Sequence of chain 1.A:
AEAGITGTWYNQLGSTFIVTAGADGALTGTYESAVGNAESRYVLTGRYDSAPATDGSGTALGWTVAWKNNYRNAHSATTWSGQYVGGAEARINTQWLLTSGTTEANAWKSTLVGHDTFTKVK

Sequence of chain 2.B:
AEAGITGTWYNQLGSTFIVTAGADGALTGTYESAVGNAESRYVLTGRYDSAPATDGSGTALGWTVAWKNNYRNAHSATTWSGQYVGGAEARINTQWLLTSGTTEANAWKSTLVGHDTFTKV

A protein and the small-molecule ligand that binds it are described below.
Small molecule (SMILES): N=C1N[C@H]2[C@H](CS[C@H]2CCCCC(=O)O)N1

Binding-site contacts:
Ligand atom N3 contacts residue SER33 of chain 1.A at 4.0 Å.
Ligand atom N2 contacts residue SER33 of chain 1.A at 3.0 Å (h-bond).
Ligand atom C10 contacts residue SER76 of chain 1.A at 3.8 Å.
Ligand atom O11 contacts residue ALA74 of chain 1.A at 3.9 Å.
Ligand atom C3 contacts residue ASP116 of chain 1.A at 4.0 Å.
Ligand atom C10 contacts residue TRP67 of chain 1.A at 3.5 Å (hydrophobic).
Ligand atom C11 contacts residue ASN37 of chain 1.A at 3.8 Å.
Ligand atom N3 contacts residue SER15 of chain 1.A at 2.9 Å (h-bond).
Ligand atom C2 contacts residue TRP108 of chain 2.B at 3.9 Å (hydrophobic).
Ligand atom O12 contacts residue GLY36 of chain 1.A at 3.6 Å.
Ligand atom O12 contacts residue ASN37 of chain 1.A at 3.0 Å (h-bond).
Ligand atom C10 contacts residue ASN37 of chain 1.A at 3.9 Å.
Ligand atom C8 contacts residue LEU98 of chain 1.A at 4.0 Å (hydrophobic).
Ligand atom C3 contacts residue SER15 of chain 1.A at 3.9 Å.
Ligand atom N1 contacts residue ASN11 of chain 1.A at 4.0 Å.
Ligand atom N1 contacts residue ASP116 of chain 1.A at 3.1 Å (salt-bridge).
Ligand atom O11 contacts residue SER76 of chain 1.A at 2.8 Å (h-bond).
Ligand atom S1 contacts residue TRP67 of chain 1.A at 3.6 Å.
Ligand atom C7 contacts residue SER33 of chain 1.A at 3.4 Å.
Ligand atom C9 contacts residue GLY36 of chain 1.A at 4.0 Å.
Ligand atom C3 contacts residue SER33 of chain 1.A at 3.9 Å.
Ligand atom C3 contacts residue ASN11 of chain 1.A at 3.9 Å.
Ligand atom C7 contacts residue VAL35 of chain 1.A at 3.6 Å (hydrophobic).
Ligand atom C5 contacts residue TRP96 of chain 1.A at 3.9 Å (hydrophobic).
Ligand atom N1 contacts residue LEU13 of chain 1.A at 3.8 Å.
Ligand atom C11 contacts residue SER76 of chain 1.A at 3.7 Å.
Ligand atom C3 contacts residue TYR31 of chain 1.A at 3.7 Å (hydrophobic).
Ligand atom C4 contacts residue TRP108 of chain 2.B at 4.0 Å (hydrophobic).
Ligand atom N3 contacts residue ASN11 of chain 1.A at 3.1 Å (h-bond).
Ligand atom C4 contacts residue VAL35 of chain 1.A at 3.6 Å (hydrophobic).
Ligand atom C9 contacts residue VAL35 of chain 1.A at 3.8 Å (hydrophobic).
Ligand atom C8 contacts residue TRP67 of chain 1.A at 4.0 Å (hydrophobic).
Ligand atom N3 contacts residue TYR31 of chain 1.A at 2.8 Å (h-bond).
Ligand atom S1 contacts residue TRP80 of chain 1.A at 4.0 Å.
Ligand atom S1 contacts residue THR78 of chain 1.A at 3.3 Å (h-bond).
Ligand atom N2 contacts residue VAL35 of chain 1.A at 3.6 Å.
Ligand atom C9 contacts residue TRP67 of chain 1.A at 3.9 Å (hydrophobic).
Ligand atom C6 contacts residue TRP96 of chain 1.A at 3.6 Å (hydrophobic).
Ligand atom C3 contacts residue LEU13 of chain 1.A at 3.8 Å (hydrophobic).
Ligand atom C7 contacts residue TRP67 of chain 1.A at 4.0 Å (hydrophobic).